Sequence of chain 1.CB:
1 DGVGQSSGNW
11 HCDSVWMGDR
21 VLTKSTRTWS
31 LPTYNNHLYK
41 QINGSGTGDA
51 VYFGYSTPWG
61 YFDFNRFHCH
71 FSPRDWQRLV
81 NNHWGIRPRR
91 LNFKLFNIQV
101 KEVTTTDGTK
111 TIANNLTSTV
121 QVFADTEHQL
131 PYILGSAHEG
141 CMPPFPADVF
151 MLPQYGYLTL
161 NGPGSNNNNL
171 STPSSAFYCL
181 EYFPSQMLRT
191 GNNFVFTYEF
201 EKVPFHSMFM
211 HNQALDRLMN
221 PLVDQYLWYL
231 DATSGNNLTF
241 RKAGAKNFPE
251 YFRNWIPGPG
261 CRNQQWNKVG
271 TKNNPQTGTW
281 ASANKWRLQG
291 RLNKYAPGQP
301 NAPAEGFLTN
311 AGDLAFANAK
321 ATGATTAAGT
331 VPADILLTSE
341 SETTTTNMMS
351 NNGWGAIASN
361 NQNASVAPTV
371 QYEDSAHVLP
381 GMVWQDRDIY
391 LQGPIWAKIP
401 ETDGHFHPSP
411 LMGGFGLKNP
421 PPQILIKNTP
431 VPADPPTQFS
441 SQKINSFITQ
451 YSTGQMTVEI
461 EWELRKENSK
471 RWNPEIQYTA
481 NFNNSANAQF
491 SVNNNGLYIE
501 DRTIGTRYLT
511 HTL

Sequence of chain 1.Z:
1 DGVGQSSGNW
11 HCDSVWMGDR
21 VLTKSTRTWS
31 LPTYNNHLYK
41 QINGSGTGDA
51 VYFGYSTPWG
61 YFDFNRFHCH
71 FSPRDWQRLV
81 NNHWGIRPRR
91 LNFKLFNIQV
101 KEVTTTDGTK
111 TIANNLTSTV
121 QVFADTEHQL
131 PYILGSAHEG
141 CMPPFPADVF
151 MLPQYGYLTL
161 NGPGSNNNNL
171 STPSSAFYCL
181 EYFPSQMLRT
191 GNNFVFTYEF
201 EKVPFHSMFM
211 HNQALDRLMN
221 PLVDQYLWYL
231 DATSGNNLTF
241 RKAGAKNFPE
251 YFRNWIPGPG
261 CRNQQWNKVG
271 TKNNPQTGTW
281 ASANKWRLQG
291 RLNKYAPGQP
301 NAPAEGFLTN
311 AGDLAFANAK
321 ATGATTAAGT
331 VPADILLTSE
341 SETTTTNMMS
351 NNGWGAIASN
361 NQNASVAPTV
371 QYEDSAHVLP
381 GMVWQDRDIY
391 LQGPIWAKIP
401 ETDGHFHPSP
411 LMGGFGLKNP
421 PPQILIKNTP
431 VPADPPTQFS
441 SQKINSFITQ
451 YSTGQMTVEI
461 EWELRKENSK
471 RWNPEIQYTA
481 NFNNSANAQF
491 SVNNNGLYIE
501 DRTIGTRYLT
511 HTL

A small-molecule ligand and the protein it binds are described below.
Small molecule (SMILES): Nc1ncnc2c1ncn2[C@H]1C[C@H](O)[C@@H](COP(=O)(O)O)O1

Binding-site contacts:
Ligand atom C5 contacts residue PRO204 of chain 1.CB at 4.1 Å (hydrophobic).
Ligand atom N9 contacts residue PRO408 of chain 1.CB at 3.8 Å.
Ligand atom N6 contacts residue GLY414 of chain 1.CB at 4.4 Å.
Ligand atom O2P contacts residue HIS407 of chain 1.CB at 4.1 Å.
Ligand atom C1' contacts residue PRO408 of chain 1.CB at 3.9 Å (hydrophobic).
Ligand atom N1 contacts residue PRO408 of chain 1.CB at 3.8 Å.
Ligand atom C2 contacts residue ILE399 of chain 1.CB at 4.3 Å (hydrophobic).
Ligand atom N7 contacts residue SER409 of chain 1.CB at 3.2 Å (h-bond).
Ligand atom N6 contacts residue PRO204 of chain 1.CB at 4.4 Å.
Ligand atom N6 contacts residue PHE415 of chain 1.CB at 4.4 Å.
Ligand atom N6 contacts residue GLY416 of chain 1.CB at 3.7 Å.
Ligand atom N6 contacts residue SER409 of chain 1.CB at 3.3 Å (h-bond).
Ligand atom O2P contacts residue ASP403 of chain 1.Z at 3.9 Å.
Ligand atom C2' contacts residue HIS407 of chain 1.CB at 4.0 Å.
Ligand atom C6 contacts residue PRO204 of chain 1.CB at 4.3 Å (hydrophobic).
Ligand atom N3 contacts residue PRO408 of chain 1.CB at 3.6 Å.
Ligand atom C6 contacts residue PRO408 of chain 1.CB at 3.8 Å (hydrophobic).
Ligand atom N1 contacts residue GLY416 of chain 1.CB at 3.1 Å (h-bond).
Ligand atom N9 contacts residue HIS407 of chain 1.CB at 4.4 Å.
Ligand atom C2' contacts residue PRO408 of chain 1.CB at 4.3 Å (hydrophobic).
Ligand atom C8 contacts residue HIS407 of chain 1.CB at 3.4 Å.
Ligand atom N7 contacts residue PRO204 of chain 1.CB at 4.1 Å.
Ligand atom C6 contacts residue GLY416 of chain 1.CB at 4.2 Å.
Ligand atom C8 contacts residue PRO408 of chain 1.CB at 4.4 Å (hydrophobic).
Ligand atom N7 contacts residue HIS407 of chain 1.CB at 3.8 Å.
Ligand atom C8 contacts residue SER409 of chain 1.CB at 4.2 Å.
Ligand atom C4 contacts residue PRO408 of chain 1.CB at 3.9 Å (hydrophobic).
Ligand atom N6 contacts residue PRO408 of chain 1.CB at 4.0 Å.
Ligand atom C5 contacts residue PRO408 of chain 1.CB at 4.2 Å (hydrophobic).
Ligand atom C6 contacts residue SER409 of chain 1.CB at 3.8 Å.
Ligand atom C2 contacts residue PRO408 of chain 1.CB at 4.0 Å (hydrophobic).
Ligand atom O1P contacts residue HIS405 of chain 1.Z at 3.9 Å.
Ligand atom C5 contacts residue SER409 of chain 1.CB at 3.7 Å.
Ligand atom C2 contacts residue GLY416 of chain 1.CB at 3.6 Å.
Ligand atom O2P contacts residue GLY404 of chain 1.Z at 4.2 Å.